The small molecule below binds the protein below.
Small molecule (SMILES): CCOC(=O)c1ccc(OCCCCC2CCN(c3ccc(C)nn3)CC2)cc1

Sequence of chain 17.D:
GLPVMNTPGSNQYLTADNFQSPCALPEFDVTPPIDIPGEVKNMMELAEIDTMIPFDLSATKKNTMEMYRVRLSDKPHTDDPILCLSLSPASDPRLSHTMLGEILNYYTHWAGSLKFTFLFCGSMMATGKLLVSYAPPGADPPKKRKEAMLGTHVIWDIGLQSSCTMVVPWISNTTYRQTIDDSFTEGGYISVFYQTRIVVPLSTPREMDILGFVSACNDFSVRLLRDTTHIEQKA

Sequence of chain 17.B:
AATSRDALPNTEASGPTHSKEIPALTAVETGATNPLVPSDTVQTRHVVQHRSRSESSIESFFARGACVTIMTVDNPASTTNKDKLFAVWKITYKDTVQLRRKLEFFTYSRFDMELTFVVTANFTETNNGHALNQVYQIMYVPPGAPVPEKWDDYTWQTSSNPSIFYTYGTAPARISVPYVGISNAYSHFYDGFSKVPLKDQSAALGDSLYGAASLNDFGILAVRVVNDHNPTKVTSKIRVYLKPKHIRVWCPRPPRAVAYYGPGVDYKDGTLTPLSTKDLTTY

Binding-site contacts:
Ligand atom C12 contacts residue VAL199 of chain 17.B at 3.7 Å (hydrophobic).
Ligand atom C5 contacts residue ILE194 of chain 17.B at 3.8 Å (hydrophobic).
Ligand atom O24 contacts residue TYR112 of chain 17.B at 3.8 Å.
Ligand atom C20 contacts residue PHE237 of chain 17.B at 3.4 Å (hydrophobic).
Ligand atom O25 contacts residue TYR112 of chain 17.B at 3.4 Å.
Ligand atom C14 contacts residue MET132 of chain 17.B at 3.5 Å (hydrophobic).
Ligand atom O16 contacts residue MET132 of chain 17.B at 3.6 Å.
Ligand atom C23 contacts residue TYR112 of chain 17.B at 3.3 Å (hydrophobic).
Ligand atom C1 contacts residue ILE183 of chain 17.B at 3.5 Å (hydrophobic).
Ligand atom C8 contacts residue VAL196 of chain 17.B at 3.7 Å (hydrophobic).
Ligand atom C13 contacts residue MET132 of chain 17.B at 3.8 Å (hydrophobic).
Ligand atom C14 contacts residue VAL199 of chain 17.B at 3.8 Å (hydrophobic).
Ligand atom C7 contacts residue VAL196 of chain 17.B at 3.5 Å (hydrophobic).
Ligand atom O25 contacts residue THR111 of chain 17.B at 3.4 Å (h-bond).
Ligand atom C23 contacts residue PHE237 of chain 17.B at 3.8 Å (hydrophobic).
Ligand atom N6 contacts residue VAL196 of chain 17.B at 3.8 Å.
Ligand atom N4 contacts residue LEU240 of chain 17.B at 3.3 Å.
Ligand atom C10 contacts residue MET132 of chain 17.B at 3.7 Å (hydrophobic).
Ligand atom C7 contacts residue TYR159 of chain 17.B at 3.7 Å (hydrophobic).
Ligand atom N3 contacts residue LEU240 of chain 17.B at 3.4 Å.
Ligand atom C5 contacts residue TYR159 of chain 17.B at 3.7 Å (hydrophobic).
Ligand atom C21 contacts residue PHE237 of chain 17.B at 3.7 Å (hydrophobic).
Ligand atom C4 contacts residue TYR159 of chain 17.B at 3.7 Å (hydrophobic).
Ligand atom C3 contacts residue PRO181 of chain 17.B at 3.7 Å (hydrophobic).
Ligand atom C8 contacts residue TYR159 of chain 17.B at 3.5 Å (hydrophobic).
Ligand atom C26 contacts residue LYS113 of chain 17.B at 3.7 Å.
Ligand atom C27 contacts residue ASP236 of chain 17.B at 3.6 Å.
Ligand atom C20 contacts residue TYR112 of chain 17.B at 3.4 Å (hydrophobic).
Ligand atom C3 contacts residue TYR159 of chain 17.B at 3.7 Å (hydrophobic).
Ligand atom C11 contacts residue LEU134 of chain 17.B at 3.8 Å (hydrophobic).
Ligand atom C21 contacts residue TYR112 of chain 17.B at 3.4 Å (hydrophobic).
Ligand atom C13 contacts residue PHE237 of chain 17.B at 3.7 Å (hydrophobic).
Ligand atom C18 contacts residue PHE237 of chain 17.B at 3.8 Å (hydrophobic).
Ligand atom C26 contacts residue THR111 of chain 17.B at 3.6 Å.
Ligand atom C15 contacts residue MET132 of chain 17.B at 3.6 Å (hydrophobic).
Ligand atom C19 contacts residue PHE237 of chain 17.B at 3.5 Å (hydrophobic).
Ligand atom C4 contacts residue ALA24 of chain 17.D at 3.5 Å (hydrophobic).
Ligand atom C3 contacts residue ALA24 of chain 17.D at 3.5 Å (hydrophobic).
Ligand atom C1 contacts residue ILE157 of chain 17.B at 3.4 Å (hydrophobic).
Ligand atom C4 contacts residue ILE194 of chain 17.B at 3.8 Å (hydrophobic).